Sequence of chain 3.B:
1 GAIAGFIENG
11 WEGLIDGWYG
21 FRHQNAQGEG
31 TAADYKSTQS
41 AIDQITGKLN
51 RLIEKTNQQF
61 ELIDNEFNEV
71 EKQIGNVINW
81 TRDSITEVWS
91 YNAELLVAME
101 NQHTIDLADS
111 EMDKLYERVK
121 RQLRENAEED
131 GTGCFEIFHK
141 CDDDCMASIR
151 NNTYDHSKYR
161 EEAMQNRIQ

A small-molecule ligand and the protein it binds are described below.
Small molecule (SMILES): CC(=O)N[C@H]1[C@H](O[C@H]2[C@H](O)[C@@H](NC(C)=O)CO[C@@H]2CO)O[C@H](CO)[C@@H](O[C@@H]2O[C@H](CO)[C@@H](O)[C@H](O)[C@@H]2O)[C@@H]1O

Binding-site contacts:
Ligand atom C1 contacts residue THR309 of chain 3.A at 3.8 Å.
Ligand atom O7 contacts residue ASN28 of chain 3.A at 3.9 Å.
Ligand atom C6 contacts residue THR30 of chain 3.A at 3.9 Å.
Ligand atom C2 contacts residue ASN28 of chain 3.A at 2.1 Å.
Ligand atom C4 contacts residue ASN28 of chain 3.A at 4.0 Å.
Ligand atom O5 contacts residue ASN28 of chain 3.A at 2.4 Å (h-bond).
Ligand atom O5 contacts residue THR309 of chain 3.A at 3.2 Å (h-bond).
Ligand atom C6 contacts residue THR309 of chain 3.A at 4.2 Å.
Ligand atom C5 contacts residue ASN28 of chain 3.A at 3.6 Å.
Ligand atom O5 contacts residue ALA29 of chain 3.A at 4.3 Å.
Ligand atom C8 contacts residue THR30 of chain 3.A at 3.5 Å.
Ligand atom O6 contacts residue THR309 of chain 3.A at 4.0 Å.
Ligand atom C1 contacts residue ASN28 of chain 3.A at 1.4 Å.
Ligand atom O6 contacts residue LEU49 of chain 3.B at 3.5 Å.
Ligand atom C8 contacts residue ASN28 of chain 3.A at 4.4 Å.
Ligand atom C7 contacts residue ASN28 of chain 3.A at 3.4 Å.
Ligand atom N2 contacts residue ASN28 of chain 3.A at 2.5 Å (h-bond).
Ligand atom O3 contacts residue ASN28 of chain 3.A at 4.4 Å.
Ligand atom C5 contacts residue THR309 of chain 3.A at 4.4 Å.
Ligand atom C3 contacts residue ASN28 of chain 3.A at 3.5 Å.

Sequence of chain 3.A:
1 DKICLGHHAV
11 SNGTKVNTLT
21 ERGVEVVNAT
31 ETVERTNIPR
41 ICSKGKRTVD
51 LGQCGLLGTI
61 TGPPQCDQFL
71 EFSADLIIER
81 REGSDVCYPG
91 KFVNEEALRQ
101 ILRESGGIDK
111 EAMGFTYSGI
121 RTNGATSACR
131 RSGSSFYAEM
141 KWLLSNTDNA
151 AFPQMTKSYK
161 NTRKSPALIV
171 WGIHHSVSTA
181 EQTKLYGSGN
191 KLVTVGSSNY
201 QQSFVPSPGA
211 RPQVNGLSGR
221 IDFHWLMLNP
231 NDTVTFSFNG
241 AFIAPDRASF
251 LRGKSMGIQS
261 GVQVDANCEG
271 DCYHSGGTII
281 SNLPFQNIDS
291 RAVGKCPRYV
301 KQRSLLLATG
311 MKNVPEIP